Sequence of chain 1.D:
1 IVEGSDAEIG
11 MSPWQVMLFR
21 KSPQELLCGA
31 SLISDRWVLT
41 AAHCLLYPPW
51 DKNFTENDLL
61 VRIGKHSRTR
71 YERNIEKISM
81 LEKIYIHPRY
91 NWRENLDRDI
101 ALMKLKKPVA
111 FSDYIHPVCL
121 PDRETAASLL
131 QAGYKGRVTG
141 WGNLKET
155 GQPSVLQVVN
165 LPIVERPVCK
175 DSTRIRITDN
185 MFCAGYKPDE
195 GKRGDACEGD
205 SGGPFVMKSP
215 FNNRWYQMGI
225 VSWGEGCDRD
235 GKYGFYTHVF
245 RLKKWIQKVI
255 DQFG

A small-molecule ligand and the protein it binds are described below.
Small molecule (SMILES): NC(=[NH2+])NCCC[C@H](NC(=O)[C@@H]1CCCN1C(=O)[C@H](N)Cc1ccccc1)[C@H](O)CCl

Binding-site contacts:
Ligand atom CD3 contacts residue TRP227 of chain 1.D at 3.6 Å (hydrophobic).
Ligand atom NH2 contacts residue ALA200 of chain 1.D at 3.4 Å (h-bond).
Ligand atom CZ1 contacts residue ASP199 of chain 1.D at 3.7 Å.
Ligand atom NH1 contacts residue ASP199 of chain 1.D at 3.0 Å (salt-bridge).
Ligand atom NH2 contacts residue ASP199 of chain 1.D at 2.9 Å (salt-bridge).
Ligand atom CB1 contacts residue HIS43 of chain 1.D at 3.5 Å.
Ligand atom C3 contacts residue SER205 of chain 1.D at 2.5 Å.
Ligand atom C2 contacts residue HIS43 of chain 1.D at 2.6 Å.
Ligand atom CA2 contacts residue SER226 of chain 1.D at 3.7 Å.
Ligand atom CA2 contacts residue SER205 of chain 1.D at 2.4 Å.
Ligand atom C contacts residue GLY228 of chain 1.D at 3.7 Å.
Ligand atom C1 contacts residue HIS43 of chain 1.D at 3.7 Å.
Ligand atom CB contacts residue GLY228 of chain 1.D at 3.2 Å.
Ligand atom O contacts residue TRP227 of chain 1.D at 3.2 Å.
Ligand atom CD2 contacts residue TRP227 of chain 1.D at 3.7 Å (hydrophobic).
Ligand atom O contacts residue GLY228 of chain 1.D at 3.1 Å (h-bond).
Ligand atom CA contacts residue GLY228 of chain 1.D at 3.4 Å.
Ligand atom CA1 contacts residue LEU96 of chain 1.D at 3.6 Å (hydrophobic).
Ligand atom CE1 contacts residue TYR47 of chain 1.D at 3.8 Å (hydrophobic).
Ligand atom CE2 contacts residue LEU96 of chain 1.D at 3.6 Å (hydrophobic).
Ligand atom NE contacts residue TRP227 of chain 1.D at 3.7 Å.
Ligand atom O2 contacts residue SER205 of chain 1.D at 2.3 Å (h-bond).
Ligand atom N contacts residue GLY228 of chain 1.D at 2.8 Å (h-bond).
Ligand atom CZ1 contacts residue ALA200 of chain 1.D at 3.4 Å (hydrophobic).
Ligand atom CB2 contacts residue SER205 of chain 1.D at 2.7 Å.
Ligand atom N2 contacts residue HIS43 of chain 1.D at 3.1 Å (h-bond).
Ligand atom CG1 contacts residue TYR47 of chain 1.D at 3.7 Å (hydrophobic).
Ligand atom N2 contacts residue SER226 of chain 1.D at 2.8 Å (h-bond).
Ligand atom NH2 contacts residue GLY230 of chain 1.D at 2.9 Å (h-bond).
Ligand atom C3 contacts residue HIS43 of chain 1.D at 1.7 Å.
Ligand atom O2 contacts residue GLY203 of chain 1.D at 3.1 Å (h-bond).
Ligand atom CZ1 contacts residue GLY228 of chain 1.D at 3.7 Å.
Ligand atom CD2 contacts residue ILE179 of chain 1.D at 3.6 Å (hydrophobic).
Ligand atom N2 contacts residue SER205 of chain 1.D at 3.1 Å (h-bond).
Ligand atom NH1 contacts residue ALA200 of chain 1.D at 3.3 Å (h-bond).
Ligand atom NH1 contacts residue GLY238 of chain 1.D at 3.7 Å.
Ligand atom CA2 contacts residue HIS43 of chain 1.D at 3.4 Å.
Ligand atom CB1 contacts residue LEU96 of chain 1.D at 3.6 Å (hydrophobic).
Ligand atom NE contacts residue GLY228 of chain 1.D at 3.4 Å (h-bond).
Ligand atom C2 contacts residue SER205 of chain 1.D at 1.5 Å.